Binding-site contacts:
Ligand atom C1' contacts residue ARG180 of chain 4.C at 3.7 Å.
Ligand atom N7 contacts residue ILE350 of chain 4.C at 3.8 Å.
Ligand atom C5' contacts residue THR124 of chain 4.C at 3.5 Å.
Ligand atom O3' contacts residue GLU2 of chain 28.C at 3.6 Å.
Ligand atom O4' contacts residue ARG180 of chain 4.C at 4.0 Å.
Ligand atom O2' contacts residue SER126 of chain 4.C at 3.6 Å (h-bond).
Ligand atom O4' contacts residue PRO190 of chain 4.C at 3.2 Å.
Ligand atom O2' contacts residue MET125 of chain 4.C at 3.6 Å.
Ligand atom O5' contacts residue LYS7 of chain 28.C at 3.4 Å (salt-bridge).
Ligand atom N6 contacts residue THR349 of chain 4.C at 3.9 Å.
Ligand atom O3' contacts residue THR3 of chain 28.C at 3.8 Å.
Ligand atom C6 contacts residue ILE350 of chain 4.C at 3.8 Å (hydrophobic).
Ligand atom C4 contacts residue VAL192 of chain 4.C at 3.9 Å (hydrophobic).
Ligand atom O2' contacts residue ARG180 of chain 4.C at 3.9 Å.
Ligand atom P contacts residue SER126 of chain 4.C at 3.7 Å.
Ligand atom O4' contacts residue MET1 of chain 28.C at 3.7 Å.
Ligand atom C5' contacts residue GLU2 of chain 28.C at 3.2 Å.
Ligand atom OP1 contacts residue SER126 of chain 4.C at 2.8 Å (h-bond).
Ligand atom OP1 contacts residue LYS7 of chain 28.C at 3.4 Å (salt-bridge).
Ligand atom C5' contacts residue SER126 of chain 4.C at 3.9 Å.
Ligand atom C4' contacts residue SER126 of chain 4.C at 3.4 Å.
Ligand atom C4' contacts residue GLU2 of chain 28.C at 3.5 Å.
Ligand atom P contacts residue THR3 of chain 28.C at 3.9 Å.
Ligand atom C2 contacts residue ARG180 of chain 4.C at 3.6 Å.
Ligand atom OP1 contacts residue ASN4 of chain 28.C at 3.5 Å.
Ligand atom OP2 contacts residue LYS7 of chain 28.C at 2.6 Å (salt-bridge).
Ligand atom OP1 contacts residue THR124 of chain 4.C at 4.0 Å.
Ligand atom O2' contacts residue MET1 of chain 28.C at 3.2 Å (h-bond).
Ligand atom C4' contacts residue THR124 of chain 4.C at 3.6 Å.
Ligand atom C4' contacts residue MET1 of chain 28.C at 3.9 Å (hydrophobic).
Ligand atom P contacts residue LYS7 of chain 28.C at 3.2 Å.
Ligand atom OP1 contacts residue THR3 of chain 28.C at 2.9 Å (h-bond).
Ligand atom C1' contacts residue PRO190 of chain 4.C at 3.9 Å (hydrophobic).
Ligand atom O3' contacts residue SER126 of chain 4.C at 3.3 Å.
Ligand atom C2 contacts residue VAL192 of chain 4.C at 3.7 Å (hydrophobic).
Ligand atom OP1 contacts residue THR124 of chain 4.C at 3.8 Å.
Ligand atom N6 contacts residue ILE350 of chain 4.C at 4.0 Å.
Ligand atom N3 contacts residue VAL192 of chain 4.C at 3.4 Å.
Ligand atom N3 contacts residue ARG180 of chain 4.C at 4.0 Å.
Ligand atom C5 contacts residue ILE350 of chain 4.C at 3.6 Å (hydrophobic).

The small molecule below binds the protein below.
Small molecule (SMILES): Nc1ccn([C@@H]2O[C@H](CO[P](=O)(O)O[C@H]3[C@@H](O)[C@H](n4ccc(=O)[nH]c4=O)O[C@@H]3CO[P](=O)(O)O[C@H]3[C@@H](O)[C@H](n4ccc(N)nc4=O)O[C@@H]3CO[P](=O)(O)O[C@H]3[C@@H](O)[C@H](n4ccc(=O)[nH]c4=O)O[C@@H]3CO[P](=O)(O)O[C@H]3[C@@H](O)[C@H](n4cnc5c(=O)nc(N)[nH]c54)O[C@@H]3CO[P](=O)(O)O[C@H]3[C@@H](O)[C@H](n4cnc5c(N)ncnc54)O[C@@H]3CO)[C@@H](O)[C@H]2O)c(=O)n1

Sequence of chain 4.C:
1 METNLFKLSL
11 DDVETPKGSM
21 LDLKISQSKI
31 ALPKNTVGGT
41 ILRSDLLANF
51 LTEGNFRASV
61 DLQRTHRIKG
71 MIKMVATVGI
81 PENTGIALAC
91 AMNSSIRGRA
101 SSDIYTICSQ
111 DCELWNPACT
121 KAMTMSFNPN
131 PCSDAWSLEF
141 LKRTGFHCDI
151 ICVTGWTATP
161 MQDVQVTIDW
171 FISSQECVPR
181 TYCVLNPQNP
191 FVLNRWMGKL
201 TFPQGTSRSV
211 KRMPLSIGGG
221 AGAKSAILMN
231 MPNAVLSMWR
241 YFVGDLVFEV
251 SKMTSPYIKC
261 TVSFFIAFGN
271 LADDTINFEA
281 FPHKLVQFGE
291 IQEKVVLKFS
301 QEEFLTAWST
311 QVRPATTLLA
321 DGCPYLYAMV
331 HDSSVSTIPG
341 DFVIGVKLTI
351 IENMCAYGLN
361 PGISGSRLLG

Sequence of chain 28.C:
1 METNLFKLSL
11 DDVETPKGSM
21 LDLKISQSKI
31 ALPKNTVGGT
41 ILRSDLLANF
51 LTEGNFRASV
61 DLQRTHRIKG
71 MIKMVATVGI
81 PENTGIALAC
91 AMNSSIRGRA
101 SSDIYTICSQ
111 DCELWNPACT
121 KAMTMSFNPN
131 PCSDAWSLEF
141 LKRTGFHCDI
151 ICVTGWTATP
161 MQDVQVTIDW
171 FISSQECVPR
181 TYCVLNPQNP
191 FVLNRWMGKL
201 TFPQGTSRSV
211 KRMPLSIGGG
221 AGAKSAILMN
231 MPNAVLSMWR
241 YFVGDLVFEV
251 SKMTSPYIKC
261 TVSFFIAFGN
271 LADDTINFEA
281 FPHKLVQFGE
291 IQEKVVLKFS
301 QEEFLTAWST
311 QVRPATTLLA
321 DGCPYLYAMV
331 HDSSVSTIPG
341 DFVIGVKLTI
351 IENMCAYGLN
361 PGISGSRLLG